Sequence of chain 1.B:
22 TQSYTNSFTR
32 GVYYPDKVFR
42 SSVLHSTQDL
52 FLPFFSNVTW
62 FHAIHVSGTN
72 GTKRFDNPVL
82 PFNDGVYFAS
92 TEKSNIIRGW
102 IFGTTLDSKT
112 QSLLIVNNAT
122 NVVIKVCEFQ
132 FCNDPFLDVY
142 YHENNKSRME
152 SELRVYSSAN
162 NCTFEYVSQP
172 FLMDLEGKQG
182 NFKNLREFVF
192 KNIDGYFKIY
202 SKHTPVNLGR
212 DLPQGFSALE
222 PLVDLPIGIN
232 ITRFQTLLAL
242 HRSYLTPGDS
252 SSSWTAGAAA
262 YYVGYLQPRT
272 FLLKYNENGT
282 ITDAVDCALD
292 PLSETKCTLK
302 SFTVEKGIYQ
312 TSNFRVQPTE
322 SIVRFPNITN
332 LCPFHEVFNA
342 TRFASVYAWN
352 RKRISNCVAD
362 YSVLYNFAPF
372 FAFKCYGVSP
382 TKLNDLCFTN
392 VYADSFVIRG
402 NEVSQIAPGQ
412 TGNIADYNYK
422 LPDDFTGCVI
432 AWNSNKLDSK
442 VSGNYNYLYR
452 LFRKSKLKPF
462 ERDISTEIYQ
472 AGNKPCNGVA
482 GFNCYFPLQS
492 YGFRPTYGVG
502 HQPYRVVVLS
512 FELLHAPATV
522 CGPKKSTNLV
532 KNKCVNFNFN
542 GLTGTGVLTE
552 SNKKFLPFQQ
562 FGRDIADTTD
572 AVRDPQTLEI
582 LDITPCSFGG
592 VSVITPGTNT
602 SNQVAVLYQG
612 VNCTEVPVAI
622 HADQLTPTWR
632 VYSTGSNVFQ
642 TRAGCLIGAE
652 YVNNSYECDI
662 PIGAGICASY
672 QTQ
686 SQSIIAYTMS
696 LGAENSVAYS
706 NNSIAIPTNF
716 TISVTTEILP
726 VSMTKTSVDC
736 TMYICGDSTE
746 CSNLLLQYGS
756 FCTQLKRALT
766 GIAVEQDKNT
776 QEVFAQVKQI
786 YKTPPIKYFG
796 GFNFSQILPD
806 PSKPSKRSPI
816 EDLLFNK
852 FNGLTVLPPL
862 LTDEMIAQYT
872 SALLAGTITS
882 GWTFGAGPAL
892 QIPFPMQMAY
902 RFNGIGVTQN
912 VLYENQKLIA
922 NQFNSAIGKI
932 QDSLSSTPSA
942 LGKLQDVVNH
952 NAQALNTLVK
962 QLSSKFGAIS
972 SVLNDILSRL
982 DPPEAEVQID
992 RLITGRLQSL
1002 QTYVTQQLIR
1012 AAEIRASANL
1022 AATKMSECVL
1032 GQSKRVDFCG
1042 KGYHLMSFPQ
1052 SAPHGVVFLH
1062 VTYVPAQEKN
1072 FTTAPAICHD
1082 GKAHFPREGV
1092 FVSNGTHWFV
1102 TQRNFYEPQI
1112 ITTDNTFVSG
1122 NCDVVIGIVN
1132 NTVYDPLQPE

This protein binds this small molecule.
Small molecule (SMILES): CC(=O)N[C@@H]1[C@@H](O)[C@H](O)[C@@H](CO)O[C@H]1O

Binding-site contacts:
Ligand atom C8 contacts residue ILE465 of chain 1.B at 4.4 Å (hydrophobic).